This small molecule binds to this protein.
Small molecule (SMILES): C[C@H](NC(=O)[C@@H]1CCCN1C(=O)[C@H](Cc1ccc(O)cc1)NC(=O)[C@@H]1CCCN1C(=O)[C@@H]1CCCN1)C(=O)N[C@H](C=O)CC1=c2ccccc2=NC1

Sequence of chain 1.A:
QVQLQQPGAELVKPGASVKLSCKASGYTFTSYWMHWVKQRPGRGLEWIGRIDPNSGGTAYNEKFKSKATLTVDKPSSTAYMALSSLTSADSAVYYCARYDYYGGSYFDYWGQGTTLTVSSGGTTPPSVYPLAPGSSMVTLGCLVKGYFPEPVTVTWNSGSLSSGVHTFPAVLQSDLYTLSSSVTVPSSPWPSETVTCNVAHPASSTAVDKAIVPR

Sequence of chain 1.B:
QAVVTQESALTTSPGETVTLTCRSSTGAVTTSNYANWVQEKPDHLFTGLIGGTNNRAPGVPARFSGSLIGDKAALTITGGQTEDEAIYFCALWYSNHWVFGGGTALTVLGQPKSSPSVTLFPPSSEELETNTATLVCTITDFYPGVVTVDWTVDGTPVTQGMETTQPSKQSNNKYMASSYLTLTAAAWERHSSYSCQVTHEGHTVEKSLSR

Binding-site contacts:
Ligand atom CG contacts residue SER32 of chain 1.B at 2.8 Å.
Ligand atom CG contacts residue TRP93 of chain 1.B at 3.8 Å (hydrophobic).
Ligand atom CA contacts residue SER32 of chain 1.B at 3.6 Å.
Ligand atom CZ contacts residue TRP93 of chain 1.B at 3.5 Å (hydrophobic).
Ligand atom CE2 contacts residue TRP93 of chain 1.B at 3.9 Å (hydrophobic).
Ligand atom CD contacts residue SER32 of chain 1.B at 3.1 Å.
Ligand atom CB contacts residue TYR101 of chain 1.A at 3.6 Å (hydrophobic).
Ligand atom C contacts residue TRP93 of chain 1.B at 3.2 Å (hydrophobic).
Ligand atom CD1 contacts residue TRP93 of chain 1.B at 3.2 Å (hydrophobic).
Ligand atom N contacts residue SER95 of chain 1.B at 2.9 Å (h-bond).
Ligand atom CD contacts residue TRP93 of chain 1.B at 3.5 Å (hydrophobic).
Ligand atom CE3 contacts residue TRP33 of chain 1.A at 3.4 Å (hydrophobic).
Ligand atom CZ3 contacts residue TYR99 of chain 1.A at 3.6 Å (hydrophobic).
Ligand atom CA contacts residue TYR34 of chain 1.B at 3.8 Å (hydrophobic).
Ligand atom O contacts residue SER95 of chain 1.B at 3.3 Å (h-bond).
Ligand atom CE1 contacts residue TRP93 of chain 1.B at 3.3 Å (hydrophobic).
Ligand atom CB contacts residue TRP33 of chain 1.A at 3.3 Å (hydrophobic).
Ligand atom CG contacts residue TYR34 of chain 1.B at 3.8 Å (hydrophobic).
Ligand atom CB contacts residue SER32 of chain 1.B at 3.7 Å.
Ligand atom CG contacts residue TRP33 of chain 1.A at 3.5 Å (hydrophobic).
Ligand atom CZ contacts residue TRP33 of chain 1.A at 3.7 Å (hydrophobic).
Ligand atom CD2 contacts residue TRP33 of chain 1.A at 3.5 Å (hydrophobic).
Ligand atom CD2 contacts residue ARG50 of chain 1.A at 3.7 Å.
Ligand atom CE2 contacts residue ARG50 of chain 1.A at 2.9 Å.
Ligand atom CD contacts residue TYR34 of chain 1.B at 3.5 Å (hydrophobic).
Ligand atom CE1 contacts residue ARG50 of chain 1.A at 3.8 Å.
Ligand atom CB contacts residue ARG50 of chain 1.A at 3.8 Å.
Ligand atom OH contacts residue ARG50 of chain 1.A at 3.0 Å.
Ligand atom CA contacts residue TYR101 of chain 1.A at 3.8 Å (hydrophobic).
Ligand atom CE2 contacts residue ALA59 of chain 1.A at 3.2 Å (hydrophobic).
Ligand atom CZ contacts residue ARG50 of chain 1.A at 3.0 Å.
Ligand atom N contacts residue TRP93 of chain 1.B at 2.7 Å.
Ligand atom CD2 contacts residue ALA59 of chain 1.A at 3.5 Å (hydrophobic).
Ligand atom OH contacts residue TRP33 of chain 1.A at 3.0 Å.
Ligand atom CD contacts residue SER95 of chain 1.B at 3.1 Å.
Ligand atom N contacts residue SER32 of chain 1.B at 3.5 Å (h-bond).
Ligand atom CA contacts residue TRP93 of chain 1.B at 3.2 Å (hydrophobic).
Ligand atom CG contacts residue ARG50 of chain 1.A at 3.1 Å.
Ligand atom CG contacts residue TRP33 of chain 1.A at 3.4 Å (hydrophobic).
Ligand atom O contacts residue TRP93 of chain 1.B at 3.4 Å.